Binding-site contacts:
Ligand atom N2 contacts residue ASN332 of chain 1.I at 4.0 Å.
Ligand atom N2 contacts residue ASN355 of chain 1.I at 2.9 Å (h-bond).
Ligand atom O3 contacts residue ASN332 of chain 1.I at 3.9 Å.
Ligand atom C8 contacts residue THR341 of chain 1.I at 3.5 Å.
Ligand atom C4 contacts residue ASN355 of chain 1.I at 4.2 Å.
Ligand atom C1 contacts residue SER357 of chain 1.I at 3.5 Å.
Ligand atom C2 contacts residue ASN355 of chain 1.I at 2.5 Å.
Ligand atom O7 contacts residue ASN355 of chain 1.I at 3.2 Å (h-bond).
Ligand atom O5 contacts residue SER357 of chain 1.I at 4.2 Å.
Ligand atom C7 contacts residue ASN355 of chain 1.I at 3.2 Å.
Ligand atom C3 contacts residue SER357 of chain 1.I at 4.5 Å.
Ligand atom C3 contacts residue ASN332 of chain 1.I at 4.4 Å.
Ligand atom C2 contacts residue SER357 of chain 1.I at 4.3 Å.
Ligand atom C1 contacts residue ASN355 of chain 1.I at 1.5 Å.
Ligand atom O5 contacts residue ASN355 of chain 1.I at 2.4 Å (h-bond).
Ligand atom C8 contacts residue SER333 of chain 1.I at 3.8 Å.
Ligand atom C3 contacts residue ASN355 of chain 1.I at 3.8 Å.
Ligand atom C5 contacts residue ASN355 of chain 1.I at 3.7 Å.
Ligand atom C8 contacts residue ASN332 of chain 1.I at 4.1 Å.
Ligand atom C8 contacts residue ASN355 of chain 1.I at 3.8 Å.
Ligand atom N2 contacts residue SER357 of chain 1.I at 4.2 Å.
Ligand atom C5 contacts residue SER357 of chain 1.I at 4.4 Å.
Ligand atom C8 contacts residue THR342 of chain 1.I at 4.4 Å.

Sequence of chain 1.I:
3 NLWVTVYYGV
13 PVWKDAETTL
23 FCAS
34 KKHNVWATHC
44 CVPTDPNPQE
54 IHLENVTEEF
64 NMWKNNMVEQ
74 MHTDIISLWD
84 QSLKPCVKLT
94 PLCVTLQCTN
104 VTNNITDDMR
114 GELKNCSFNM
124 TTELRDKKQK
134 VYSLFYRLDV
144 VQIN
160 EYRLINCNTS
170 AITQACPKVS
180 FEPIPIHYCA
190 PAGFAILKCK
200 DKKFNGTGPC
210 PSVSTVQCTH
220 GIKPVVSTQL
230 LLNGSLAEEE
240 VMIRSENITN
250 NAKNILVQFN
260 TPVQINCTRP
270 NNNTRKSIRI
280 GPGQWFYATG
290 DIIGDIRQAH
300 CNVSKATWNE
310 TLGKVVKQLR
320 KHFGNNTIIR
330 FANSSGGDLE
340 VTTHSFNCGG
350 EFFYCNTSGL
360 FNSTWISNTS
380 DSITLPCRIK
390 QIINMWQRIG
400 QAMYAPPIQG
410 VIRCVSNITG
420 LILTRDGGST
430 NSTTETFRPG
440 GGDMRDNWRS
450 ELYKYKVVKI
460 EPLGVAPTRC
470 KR

This protein binds this small molecule.
Small molecule (SMILES): CC(=O)N[C@@H]1[C@@H](O)[C@H](O)[C@@H](CO)O[C@H]1O